A small-molecule ligand and the protein it binds are described below.
Small molecule (SMILES): CSCC[C@@H]1NC(=O)[C@H](CC(=O)O)NC(=O)[C@H](CC(C)C)NC(=O)[C@H](C(C)C)NC(=O)[C@H](Cc2cnc[nH]2)NC(=O)[C@H](CO)NC(=O)[C@@H]2CCCN2C(=O)[C@@H]2CCCN2C(=O)[C@@H](NC(=O)[C@H](C)N)CSSC[C@@H](C(=O)N[C@@H](CC(C)C)C(=O)N[C@@H](C)C(=O)N[C@@H](C)C(=O)N[C@@H](CCC(=O)O)C(=O)NCC=O)NC(=O)[C@H]([C@@H](C)O)NC(=O)CNC(=O)[C@H](CO)NC(=O)[C@H](CCCN=C(N)N)NC1=O

Sequence of chain 1.E:
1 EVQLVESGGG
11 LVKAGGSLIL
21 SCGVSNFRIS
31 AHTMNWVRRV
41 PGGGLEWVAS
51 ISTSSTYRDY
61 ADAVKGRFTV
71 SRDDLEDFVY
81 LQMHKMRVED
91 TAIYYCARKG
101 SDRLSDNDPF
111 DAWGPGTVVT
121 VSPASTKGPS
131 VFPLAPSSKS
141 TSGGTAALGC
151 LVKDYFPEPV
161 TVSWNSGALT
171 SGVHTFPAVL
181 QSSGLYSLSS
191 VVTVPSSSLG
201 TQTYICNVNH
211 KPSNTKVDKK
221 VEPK

Sequence of chain 1.L:
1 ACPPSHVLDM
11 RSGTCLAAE

Binding-site contacts:
Ligand atom O contacts residue ASN107 of chain 1.E at 3.3 Å.
Ligand atom CA contacts residue TYR57 of chain 1.E at 4.1 Å (hydrophobic).
Ligand atom N contacts residue TRP31 of chain 1.D at 3.7 Å.
Ligand atom SD contacts residue ILE28 of chain 1.D at 4.0 Å.
Ligand atom C contacts residue TYR57 of chain 1.E at 3.5 Å (hydrophobic).
Ligand atom N contacts residue TYR57 of chain 1.E at 3.9 Å.
Ligand atom SG contacts residue TYR93 of chain 1.D at 4.0 Å.
Ligand atom CB contacts residue TYR57 of chain 1.E at 3.5 Å (hydrophobic).
Ligand atom C contacts residue ASN107 of chain 1.E at 4.0 Å.
Ligand atom CA contacts residue TRP31 of chain 1.D at 3.5 Å (hydrophobic).
Ligand atom CD1 contacts residue GLY92 of chain 1.D at 3.6 Å.
Ligand atom CD contacts residue TYR57 of chain 1.E at 4.0 Å (hydrophobic).
Ligand atom O contacts residue GLU29 of chain 1.D at 3.9 Å.
Ligand atom N contacts residue ASP59 of chain 1.E at 3.1 Å (salt-bridge).
Ligand atom CE contacts residue HIS89 of chain 1.D at 3.5 Å.
Ligand atom C contacts residue TYR57 of chain 1.E at 3.8 Å (hydrophobic).
Ligand atom N contacts residue TYR57 of chain 1.E at 4.0 Å.
Ligand atom CA contacts residue ASP59 of chain 1.E at 3.9 Å.
Ligand atom CB contacts residue TYR57 of chain 1.E at 4.0 Å (hydrophobic).
Ligand atom CA contacts residue ASN107 of chain 1.E at 3.7 Å.
Ligand atom CE contacts residue SER27 of chain 1.D at 3.7 Å.
Ligand atom O contacts residue TRP31 of chain 1.D at 3.3 Å.
Ligand atom CD1 contacts residue ALA91 of chain 1.D at 3.9 Å (hydrophobic).
Ligand atom C contacts residue GLY92 of chain 1.D at 4.0 Å.
Ligand atom O contacts residue TRP31 of chain 1.D at 3.0 Å (h-bond).
Ligand atom N contacts residue SER94 of chain 1.D at 4.1 Å.
Ligand atom CG2 contacts residue ASP106 of chain 1.E at 3.6 Å.
Ligand atom CA contacts residue TYR57 of chain 1.E at 3.9 Å (hydrophobic).
Ligand atom CG contacts residue SER27 of chain 1.D at 4.0 Å.
Ligand atom C contacts residue TRP31 of chain 1.D at 3.9 Å (hydrophobic).
Ligand atom C contacts residue ASP59 of chain 1.E at 4.0 Å.
Ligand atom O contacts residue ALA91 of chain 1.D at 3.7 Å.
Ligand atom SD contacts residue SER27 of chain 1.D at 3.9 Å.
Ligand atom CB contacts residue ASP59 of chain 1.E at 4.1 Å.
Ligand atom SG contacts residue GLY92 of chain 1.D at 4.1 Å.
Ligand atom O contacts residue TRP31 of chain 1.D at 3.7 Å.
Ligand atom O contacts residue TYR57 of chain 1.E at 3.6 Å (h-bond).
Ligand atom O contacts residue ASP59 of chain 1.E at 3.3 Å (salt-bridge).
Ligand atom O contacts residue TYR57 of chain 1.E at 3.4 Å (h-bond).
Ligand atom O contacts residue GLY92 of chain 1.D at 3.0 Å (h-bond).

Sequence of chain 1.D:
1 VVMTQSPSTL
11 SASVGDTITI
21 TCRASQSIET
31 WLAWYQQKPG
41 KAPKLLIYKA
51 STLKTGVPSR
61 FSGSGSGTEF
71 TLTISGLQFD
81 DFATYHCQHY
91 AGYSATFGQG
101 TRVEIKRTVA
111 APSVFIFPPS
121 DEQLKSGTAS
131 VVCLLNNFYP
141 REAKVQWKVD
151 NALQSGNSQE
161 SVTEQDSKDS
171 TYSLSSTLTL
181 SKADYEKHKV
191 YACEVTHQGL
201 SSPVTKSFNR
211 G